Sequence of chain 1.A:
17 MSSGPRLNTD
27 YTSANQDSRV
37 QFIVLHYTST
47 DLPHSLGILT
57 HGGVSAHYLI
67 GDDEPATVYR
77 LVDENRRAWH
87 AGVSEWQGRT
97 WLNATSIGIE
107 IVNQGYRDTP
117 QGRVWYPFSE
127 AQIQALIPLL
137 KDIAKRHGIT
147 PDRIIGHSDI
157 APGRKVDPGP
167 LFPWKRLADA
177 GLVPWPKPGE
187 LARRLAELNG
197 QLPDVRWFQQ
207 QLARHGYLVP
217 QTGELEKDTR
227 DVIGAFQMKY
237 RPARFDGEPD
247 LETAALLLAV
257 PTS

Binding-site contacts:
Ligand atom C01 contacts residue HIS86 of chain 1.A at 3.6 Å.
Ligand atom O05 contacts residue VAL60 of chain 1.A at 3.3 Å.
Ligand atom C01 contacts residue GLU106 of chain 1.A at 3.0 Å.
Ligand atom C13 contacts residue ASN99 of chain 1.A at 3.8 Å.
Ligand atom O31 contacts residue ARG160 of chain 1.A at 3.1 Å (salt-bridge).
Ligand atom O11 contacts residue GLY88 of chain 1.A at 3.0 Å (h-bond).
Ligand atom O29 contacts residue ARG83 of chain 1.A at 3.6 Å.
Ligand atom O23 contacts residue GLY88 of chain 1.A at 3.6 Å.
Ligand atom O32 contacts residue ARG160 of chain 1.A at 3.0 Å (salt-bridge).
Ligand atom O29 contacts residue ASN99 of chain 1.A at 3.0 Å (h-bond).
Ligand atom O11 contacts residue ALA87 of chain 1.A at 3.7 Å.
Ligand atom O31 contacts residue ALA87 of chain 1.A at 3.3 Å (h-bond).
Ligand atom O11 contacts residue HIS86 of chain 1.A at 3.5 Å (h-bond).
Ligand atom C27 contacts residue ARG83 of chain 1.A at 3.6 Å.
Ligand atom C30 contacts residue HIS153 of chain 1.A at 3.7 Å.
Ligand atom C08 contacts residue HIS86 of chain 1.A at 3.4 Å.
Ligand atom C02 contacts residue GLU106 of chain 1.A at 3.3 Å.
Ligand atom C04 contacts residue VAL60 of chain 1.A at 3.8 Å (hydrophobic).
Ligand atom N06 contacts residue HIS86 of chain 1.A at 2.9 Å (h-bond).
Ligand atom N03 contacts residue GLU106 of chain 1.A at 2.8 Å (salt-bridge).
Ligand atom O28 contacts residue ARG83 of chain 1.A at 3.3 Å (salt-bridge).
Ligand atom C26 contacts residue ARG95 of chain 1.B at 3.8 Å.
Ligand atom C27 contacts residue TRP97 of chain 1.A at 3.6 Å (hydrophobic).
Ligand atom N03 contacts residue ZN1 of chain 1.D at 3.8 Å.
Ligand atom O11 contacts residue TRP85 of chain 1.A at 3.5 Å.
Ligand atom C07 contacts residue HIS86 of chain 1.A at 3.5 Å.
Ligand atom C08 contacts residue GLY88 of chain 1.A at 3.7 Å.
Ligand atom O11 contacts residue ASN99 of chain 1.A at 2.9 Å (h-bond).
Ligand atom O28 contacts residue TRP97 of chain 1.A at 3.6 Å.
Ligand atom O31 contacts residue HIS153 of chain 1.A at 2.8 Å.
Ligand atom C10 contacts residue GLY88 of chain 1.A at 3.7 Å.
Ligand atom C13 contacts residue TRP85 of chain 1.A at 3.8 Å (hydrophobic).
Ligand atom O31 contacts residue HIS86 of chain 1.A at 3.5 Å (h-bond).
Ligand atom N24 contacts residue ASN99 of chain 1.A at 3.6 Å (h-bond).
Ligand atom C08 contacts residue TRP85 of chain 1.A at 3.6 Å (hydrophobic).
Ligand atom C25 contacts residue TRP97 of chain 1.A at 3.8 Å (hydrophobic).
Ligand atom O31 contacts residue GLY88 of chain 1.A at 3.7 Å.
Ligand atom C22 contacts residue ASN99 of chain 1.A at 3.6 Å.
Ligand atom C30 contacts residue ARG160 of chain 1.A at 3.8 Å.
Ligand atom O28 contacts residue ARG95 of chain 1.B at 3.2 Å (salt-bridge).

Sequence of chain 1.B:
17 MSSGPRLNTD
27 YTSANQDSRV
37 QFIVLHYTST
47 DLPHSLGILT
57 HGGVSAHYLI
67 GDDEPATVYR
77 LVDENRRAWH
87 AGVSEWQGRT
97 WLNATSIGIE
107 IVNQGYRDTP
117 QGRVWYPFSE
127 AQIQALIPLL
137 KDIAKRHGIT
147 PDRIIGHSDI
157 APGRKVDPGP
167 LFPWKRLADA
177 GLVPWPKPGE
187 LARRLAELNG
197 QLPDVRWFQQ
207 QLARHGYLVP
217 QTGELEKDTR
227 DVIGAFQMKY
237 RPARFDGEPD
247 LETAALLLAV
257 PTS

The protein below binds the small molecule below.
Small molecule (SMILES): C[C@@H](N)C(=O)N[C@H](CCC(=O)N[C@@H](CCC[C@@H](N)C(=O)O)C(=O)N[C@H](C)C(=O)O)C(=O)O